Sequence of chain 1.A:
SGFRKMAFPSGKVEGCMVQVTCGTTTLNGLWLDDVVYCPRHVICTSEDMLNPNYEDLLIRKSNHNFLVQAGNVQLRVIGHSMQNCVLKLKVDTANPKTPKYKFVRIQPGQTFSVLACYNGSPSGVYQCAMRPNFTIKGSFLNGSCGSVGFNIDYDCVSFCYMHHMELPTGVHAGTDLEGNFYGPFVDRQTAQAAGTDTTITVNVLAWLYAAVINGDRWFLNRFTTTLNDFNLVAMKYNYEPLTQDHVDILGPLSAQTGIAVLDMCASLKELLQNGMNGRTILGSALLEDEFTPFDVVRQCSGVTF

Sequence of chain 1.B:
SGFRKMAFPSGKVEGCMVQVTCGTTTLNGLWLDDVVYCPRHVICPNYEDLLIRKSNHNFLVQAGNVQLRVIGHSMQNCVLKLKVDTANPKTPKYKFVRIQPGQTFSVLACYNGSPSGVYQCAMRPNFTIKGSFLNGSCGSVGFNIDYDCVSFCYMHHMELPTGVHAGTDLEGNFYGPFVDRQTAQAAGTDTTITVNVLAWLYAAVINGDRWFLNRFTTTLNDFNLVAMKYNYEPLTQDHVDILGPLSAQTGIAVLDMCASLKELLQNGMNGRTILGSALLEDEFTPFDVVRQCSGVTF

The protein below binds the small molecule below.
Small molecule (SMILES): CNC(=O)CN1C[C@@H](C(=O)Nc2cncc3ccc(F)cc23)c2cc(Cl)ccc2C1=O

Binding-site contacts:
Ligand atom C8 contacts residue LEU141 of chain 1.B at 3.6 Å (hydrophobic).
Ligand atom C7 contacts residue GLU166 of chain 1.B at 3.7 Å.
Ligand atom C18 contacts residue MET165 of chain 1.B at 3.7 Å (hydrophobic).
Ligand atom C5 contacts residue GLU166 of chain 1.B at 3.9 Å.
Ligand atom C9 contacts residue GLU166 of chain 1.B at 3.8 Å.
Ligand atom C21 contacts residue GLN189 of chain 1.B at 3.7 Å.
Ligand atom C7 contacts residue MET165 of chain 1.B at 3.9 Å (hydrophobic).
Ligand atom O1 contacts residue GLU166 of chain 1.B at 3.0 Å (salt-bridge).
Ligand atom C18 contacts residue ARG188 of chain 1.B at 3.5 Å.
Ligand atom C10 contacts residue LEU141 of chain 1.B at 3.9 Å (hydrophobic).
Ligand atom N2 contacts residue CYS145 of chain 1.B at 3.9 Å.
Ligand atom C15 contacts residue MET165 of chain 1.B at 3.9 Å (hydrophobic).
Ligand atom C8 contacts residue GLU166 of chain 1.B at 3.6 Å.
Ligand atom CL contacts residue HIS41 of chain 1.B at 3.2 Å.
Ligand atom C10 contacts residue ASN142 of chain 1.B at 3.9 Å.
Ligand atom O1 contacts residue MET165 of chain 1.B at 3.4 Å.
Ligand atom CL contacts residue ASP187 of chain 1.B at 3.4 Å.
Ligand atom C7 contacts residue CYS145 of chain 1.B at 3.9 Å (hydrophobic).
Ligand atom C5 contacts residue MET165 of chain 1.B at 3.8 Å (hydrophobic).
Ligand atom N1 contacts residue GLN189 of chain 1.B at 3.8 Å.
Ligand atom O2 contacts residue GLN189 of chain 1.B at 3.4 Å.
Ligand atom C16 contacts residue MET165 of chain 1.B at 3.6 Å (hydrophobic).
Ligand atom C7 contacts residue HIS163 of chain 1.B at 3.2 Å.
Ligand atom C10 contacts residue PHE140 of chain 1.B at 3.8 Å (hydrophobic).
Ligand atom C19 contacts residue GLN189 of chain 1.B at 3.6 Å.
Ligand atom N3 contacts residue SER144 of chain 1.B at 3.5 Å (h-bond).
Ligand atom C8 contacts residue PHE140 of chain 1.B at 3.5 Å (hydrophobic).
Ligand atom C9 contacts residue LEU141 of chain 1.B at 3.9 Å (hydrophobic).
Ligand atom C17 contacts residue MET165 of chain 1.B at 3.5 Å (hydrophobic).
Ligand atom N3 contacts residue PHE140 of chain 1.B at 3.8 Å.
Ligand atom C10 contacts residue GLU166 of chain 1.B at 3.5 Å.
Ligand atom C18 contacts residue GLN189 of chain 1.B at 4.0 Å.
Ligand atom C2 contacts residue GLN189 of chain 1.B at 3.6 Å.
Ligand atom C16 contacts residue HIS164 of chain 1.B at 3.3 Å.
Ligand atom C17 contacts residue HIS164 of chain 1.B at 3.9 Å.
Ligand atom N3 contacts residue HIS163 of chain 1.B at 2.8 Å (h-bond).
Ligand atom CL contacts residue HIS164 of chain 1.B at 3.7 Å.
Ligand atom N3 contacts residue GLU166 of chain 1.B at 3.9 Å.
Ligand atom C contacts residue GLU166 of chain 1.B at 3.7 Å.
Ligand atom C19 contacts residue ARG188 of chain 1.B at 3.6 Å.